A protein and the small-molecule ligand that binds it are described below.
Small molecule (SMILES): CC(C)(C)n1nc(Cc2cccc3ccccc23)c2c(N)ncnc21

Sequence of chain 1.D:
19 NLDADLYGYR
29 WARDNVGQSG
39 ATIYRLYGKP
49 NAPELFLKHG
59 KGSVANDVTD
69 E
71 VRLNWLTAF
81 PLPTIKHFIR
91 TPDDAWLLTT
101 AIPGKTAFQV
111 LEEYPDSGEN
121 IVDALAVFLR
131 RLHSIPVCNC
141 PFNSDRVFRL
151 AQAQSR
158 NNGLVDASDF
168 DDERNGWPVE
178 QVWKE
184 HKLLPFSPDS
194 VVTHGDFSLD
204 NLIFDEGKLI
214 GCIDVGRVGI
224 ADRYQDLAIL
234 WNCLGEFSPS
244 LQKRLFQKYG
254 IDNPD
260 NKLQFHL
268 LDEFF

Binding-site contacts:
Ligand atom CAF contacts residue ASP32 of chain 1.D at 3.4 Å.
Ligand atom CAF contacts residue PHE54 of chain 1.D at 3.6 Å (hydrophobic).
Ligand atom C2 contacts residue ALA101 of chain 1.D at 3.8 Å (hydrophobic).
Ligand atom CAC contacts residue PHE54 of chain 1.D at 3.5 Å (hydrophobic).
Ligand atom CAM contacts residue ILE216 of chain 1.D at 3.9 Å (hydrophobic).
Ligand atom CAJ contacts residue GLN6 of chain 1.C at 3.7 Å.
Ligand atom CAI contacts residue GLN6 of chain 1.C at 3.5 Å.
Ligand atom N1 contacts residue ILE216 of chain 1.D at 3.8 Å.
Ligand atom CAU contacts residue GLN6 of chain 1.C at 3.8 Å.
Ligand atom C4 contacts residue PHE54 of chain 1.D at 3.6 Å (hydrophobic).
Ligand atom N1 contacts residue ALA101 of chain 1.D at 3.7 Å.
Ligand atom C2 contacts residue ILE102 of chain 1.D at 3.7 Å (hydrophobic).
Ligand atom CAU contacts residue PHE54 of chain 1.D at 4.0 Å (hydrophobic).
Ligand atom CAC contacts residue ILE41 of chain 1.D at 4.0 Å (hydrophobic).
Ligand atom NAP contacts residue ILE216 of chain 1.D at 3.4 Å.
Ligand atom CAE contacts residue ARG43 of chain 1.D at 3.9 Å.
Ligand atom C2 contacts residue PHE54 of chain 1.D at 3.5 Å (hydrophobic).
Ligand atom C6 contacts residue ILE102 of chain 1.D at 4.0 Å (hydrophobic).
Ligand atom CAK contacts residue PHE54 of chain 1.D at 3.6 Å (hydrophobic).
Ligand atom N1 contacts residue ILE102 of chain 1.D at 3.0 Å (h-bond).
Ligand atom C6 contacts residue ILE216 of chain 1.D at 4.0 Å (hydrophobic).
Ligand atom C2 contacts residue ILE216 of chain 1.D at 3.7 Å (hydrophobic).
Ligand atom C5 contacts residue ILE216 of chain 1.D at 3.6 Å (hydrophobic).
Ligand atom N3 contacts residue ILE216 of chain 1.D at 3.8 Å.
Ligand atom NAX contacts residue ILE216 of chain 1.D at 3.6 Å.
Ligand atom C2 contacts residue THR100 of chain 1.D at 4.0 Å.
Ligand atom C4 contacts residue ILE216 of chain 1.D at 3.7 Å (hydrophobic).
Ligand atom CAT contacts residue GLN6 of chain 1.C at 3.5 Å.
Ligand atom C2 contacts residue PRO83 of chain 1.D at 4.0 Å (hydrophobic).
Ligand atom CAB contacts residue ASP217 of chain 1.D at 3.8 Å.
Ligand atom CAG contacts residue GLY104 of chain 1.D at 3.5 Å.
Ligand atom CAS contacts residue ILE216 of chain 1.D at 3.4 Å (hydrophobic).
Ligand atom C5 contacts residue PHE54 of chain 1.D at 3.6 Å (hydrophobic).
Ligand atom C6 contacts residue PHE54 of chain 1.D at 3.6 Å (hydrophobic).
Ligand atom N3 contacts residue PHE54 of chain 1.D at 3.4 Å.
Ligand atom NAD contacts residue ILE102 of chain 1.D at 3.2 Å (h-bond).
Ligand atom CAE contacts residue ASP32 of chain 1.D at 3.3 Å.
Ligand atom N1 contacts residue PHE54 of chain 1.D at 3.6 Å.
Ligand atom CAA contacts residue ILE41 of chain 1.D at 3.6 Å (hydrophobic).
Ligand atom NAD contacts residue ILE206 of chain 1.D at 3.9 Å.

Sequence of chain 1.C:
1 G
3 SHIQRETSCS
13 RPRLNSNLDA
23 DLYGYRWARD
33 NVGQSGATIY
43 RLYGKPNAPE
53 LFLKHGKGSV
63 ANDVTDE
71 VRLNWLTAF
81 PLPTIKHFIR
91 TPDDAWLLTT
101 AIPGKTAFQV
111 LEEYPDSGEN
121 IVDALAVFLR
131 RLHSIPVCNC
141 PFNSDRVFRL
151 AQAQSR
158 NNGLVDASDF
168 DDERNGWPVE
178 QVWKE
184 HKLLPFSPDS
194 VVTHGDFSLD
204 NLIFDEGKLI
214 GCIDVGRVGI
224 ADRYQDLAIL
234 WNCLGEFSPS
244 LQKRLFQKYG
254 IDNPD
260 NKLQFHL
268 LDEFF